Binding-site contacts:
Ligand atom C5 contacts residue ASN187 of chain 1.A at 4.5 Å.
Ligand atom C4 contacts residue THR186 of chain 1.A at 4.5 Å.
Ligand atom C3 contacts residue THR186 of chain 1.A at 4.3 Å.
Ligand atom C1 contacts residue ASN187 of chain 1.A at 4.3 Å.
Ligand atom C2 contacts residue THR186 of chain 1.A at 4.2 Å.
Ligand atom C5 contacts residue ASN184 of chain 1.A at 3.6 Å.
Ligand atom C3 contacts residue ASN184 of chain 1.A at 3.7 Å.
Ligand atom O5 contacts residue ASN184 of chain 1.A at 2.3 Å (h-bond).
Ligand atom C2 contacts residue ASN184 of chain 1.A at 2.4 Å.
Ligand atom C8 contacts residue ASN184 of chain 1.A at 3.7 Å.
Ligand atom C5 contacts residue THR186 of chain 1.A at 3.4 Å.
Ligand atom C1 contacts residue THR186 of chain 1.A at 3.0 Å.
Ligand atom C4 contacts residue ASN184 of chain 1.A at 4.2 Å.
Ligand atom O5 contacts residue ASN187 of chain 1.A at 3.5 Å.
Ligand atom O5 contacts residue THR186 of chain 1.A at 3.3 Å (h-bond).
Ligand atom N2 contacts residue ASN184 of chain 1.A at 2.9 Å (h-bond).
Ligand atom C1 contacts residue ASN184 of chain 1.A at 1.4 Å.
Ligand atom O7 contacts residue ASN184 of chain 1.A at 4.4 Å.
Ligand atom O6 contacts residue ASN187 of chain 1.A at 3.8 Å.
Ligand atom C7 contacts residue ASN184 of chain 1.A at 3.5 Å.
Ligand atom C6 contacts residue THR186 of chain 1.A at 4.2 Å.
Ligand atom C6 contacts residue ASN187 of chain 1.A at 4.2 Å.

This small molecule binds to this protein.
Small molecule (SMILES): CC(=O)N[C@@H]1[C@@H](O)[C@H](O)[C@@H](CO)O[C@H]1O

Sequence of chain 1.A:
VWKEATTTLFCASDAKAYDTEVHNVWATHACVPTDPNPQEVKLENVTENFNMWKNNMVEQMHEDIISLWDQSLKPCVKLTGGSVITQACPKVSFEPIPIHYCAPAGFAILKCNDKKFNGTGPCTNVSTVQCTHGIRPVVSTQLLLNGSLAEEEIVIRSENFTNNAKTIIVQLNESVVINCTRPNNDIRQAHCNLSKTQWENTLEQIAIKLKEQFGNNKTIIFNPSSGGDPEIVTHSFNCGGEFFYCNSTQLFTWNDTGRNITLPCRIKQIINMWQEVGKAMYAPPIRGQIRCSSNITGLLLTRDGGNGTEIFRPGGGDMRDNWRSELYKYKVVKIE